The small molecule below binds the protein below.
Small molecule (SMILES): CC(=O)N[C@@H]1[C@@H](O)[C@H](O)[C@@H](CO)O[C@H]1O

Binding-site contacts:
Ligand atom C2 contacts residue HIS104 of chain 39.C at 4.2 Å.
Ligand atom C1 contacts residue HIS104 of chain 39.C at 3.5 Å.
Ligand atom O5 contacts residue HIS104 of chain 39.C at 3.7 Å.
Ligand atom C5 contacts residue HIS104 of chain 39.C at 3.4 Å.
Ligand atom O7 contacts residue ASN154 of chain 39.A at 3.2 Å (h-bond).
Ligand atom C3 contacts residue ASN154 of chain 39.A at 3.8 Å.
Ligand atom C4 contacts residue ASN154 of chain 39.A at 4.2 Å.
Ligand atom C1 contacts residue ASN154 of chain 39.A at 1.4 Å.
Ligand atom O4 contacts residue HIS104 of chain 39.C at 3.8 Å.
Ligand atom C7 contacts residue ASN154 of chain 39.A at 3.5 Å.
Ligand atom C4 contacts residue HIS104 of chain 39.C at 4.0 Å.
Ligand atom C2 contacts residue ASN154 of chain 39.A at 2.5 Å.
Ligand atom O6 contacts residue HIS104 of chain 39.C at 3.6 Å.
Ligand atom C5 contacts residue ASN154 of chain 39.A at 3.6 Å.
Ligand atom C6 contacts residue HIS104 of chain 39.C at 3.8 Å.
Ligand atom O5 contacts residue ASN154 of chain 39.A at 2.3 Å (h-bond).
Ligand atom C3 contacts residue HIS104 of chain 39.C at 3.7 Å.
Ligand atom N2 contacts residue ASN154 of chain 39.A at 3.0 Å (h-bond).

Sequence of chain 39.C:
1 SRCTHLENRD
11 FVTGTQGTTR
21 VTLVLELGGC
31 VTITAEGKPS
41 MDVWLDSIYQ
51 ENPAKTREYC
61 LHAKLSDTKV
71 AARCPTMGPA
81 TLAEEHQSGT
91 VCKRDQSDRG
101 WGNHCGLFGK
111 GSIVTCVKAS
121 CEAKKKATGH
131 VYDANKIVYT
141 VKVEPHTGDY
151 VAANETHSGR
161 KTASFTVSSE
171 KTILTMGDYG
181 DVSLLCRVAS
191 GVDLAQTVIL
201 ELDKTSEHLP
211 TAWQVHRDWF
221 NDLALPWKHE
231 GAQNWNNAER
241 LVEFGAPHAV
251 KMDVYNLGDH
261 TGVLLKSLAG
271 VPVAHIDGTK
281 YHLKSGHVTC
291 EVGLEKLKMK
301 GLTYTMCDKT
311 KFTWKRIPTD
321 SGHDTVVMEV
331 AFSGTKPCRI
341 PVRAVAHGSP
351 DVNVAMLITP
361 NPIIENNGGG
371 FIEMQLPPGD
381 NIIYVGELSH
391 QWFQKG

Sequence of chain 39.A:
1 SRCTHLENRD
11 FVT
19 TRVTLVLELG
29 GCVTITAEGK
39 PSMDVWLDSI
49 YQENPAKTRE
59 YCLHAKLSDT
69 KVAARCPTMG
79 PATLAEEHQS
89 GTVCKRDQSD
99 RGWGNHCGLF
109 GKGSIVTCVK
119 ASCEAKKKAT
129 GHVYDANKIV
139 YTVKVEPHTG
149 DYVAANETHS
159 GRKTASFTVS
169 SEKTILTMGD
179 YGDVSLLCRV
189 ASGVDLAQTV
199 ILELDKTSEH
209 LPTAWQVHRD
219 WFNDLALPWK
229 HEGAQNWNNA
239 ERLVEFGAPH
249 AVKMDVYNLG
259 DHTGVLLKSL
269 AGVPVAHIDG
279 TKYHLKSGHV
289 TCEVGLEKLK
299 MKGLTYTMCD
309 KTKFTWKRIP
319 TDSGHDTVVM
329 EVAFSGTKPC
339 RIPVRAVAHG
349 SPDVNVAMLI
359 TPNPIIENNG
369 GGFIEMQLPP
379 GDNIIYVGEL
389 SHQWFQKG